Sequence of chain 1.A:
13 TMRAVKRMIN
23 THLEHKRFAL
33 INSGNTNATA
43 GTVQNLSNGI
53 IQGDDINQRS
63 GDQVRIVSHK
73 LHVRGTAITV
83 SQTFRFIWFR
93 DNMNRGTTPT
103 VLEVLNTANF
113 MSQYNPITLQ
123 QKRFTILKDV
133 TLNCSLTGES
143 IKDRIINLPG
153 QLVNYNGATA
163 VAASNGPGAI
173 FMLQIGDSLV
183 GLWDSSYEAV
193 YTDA

The small molecule below binds the protein below.
Small molecule (SMILES): O=c1ccn([C@@H]2O[C@H](CO[P](=O)(O)O[C@H]3[C@@H](O)[C@H](n4ccc(=O)[nH]c4=O)O[C@@H]3CO[P](=O)(O)O[C@H]3[C@@H](O)[C@H](n4ccc(=O)[nH]c4=O)O[C@@H]3CO[P](=O)(O)O[C@H]3[C@@H](O)[C@H](n4ccc(=O)[nH]c4=O)O[C@@H]3COP(=O)=O)[C@@H](O)[C@H]2O)c(=O)[nH]1

Binding-site contacts:
Ligand atom C3' contacts residue ARG15 of chain 1.A at 3.8 Å.
Ligand atom C2 contacts residue A1 of chain 1.B at 3.1 Å.
Ligand atom C2 contacts residue A2 of chain 1.B at 3.9 Å.
Ligand atom O2 contacts residue A3 of chain 1.B at 3.2 Å.
Ligand atom O5' contacts residue ARG19 of chain 1.A at 2.1 Å (salt-bridge).
Ligand atom O2 contacts residue A1 of chain 1.B at 2.7 Å (h-bond).
Ligand atom OP1 contacts residue ARG15 of chain 1.A at 2.5 Å.
Ligand atom C4' contacts residue ARG19 of chain 1.A at 3.7 Å.
Ligand atom OP2 contacts residue ARG15 of chain 1.A at 2.5 Å.
Ligand atom N1 contacts residue A3 of chain 1.B at 4.3 Å.
Ligand atom OP1 contacts residue LYS18 of chain 1.A at 3.7 Å.
Ligand atom C6 contacts residue ARG19 of chain 1.A at 2.7 Å.
Ligand atom OP2 contacts residue ARG19 of chain 1.A at 2.1 Å (salt-bridge).
Ligand atom N3 contacts residue A2 of chain 1.B at 3.7 Å.
Ligand atom N3 contacts residue A1 of chain 1.B at 2.7 Å (h-bond).
Ligand atom C4 contacts residue A1 of chain 1.B at 3.4 Å.
Ligand atom O3' contacts residue ARG19 of chain 1.A at 3.6 Å (salt-bridge).
Ligand atom C4' contacts residue ARG15 of chain 1.A at 3.3 Å.
Ligand atom C4 contacts residue A3 of chain 1.B at 3.6 Å.
Ligand atom O3' contacts residue ARG15 of chain 1.A at 3.1 Å (salt-bridge).
Ligand atom C5' contacts residue ARG19 of chain 1.A at 3.2 Å.
Ligand atom OP2 contacts residue ALA16 of chain 1.A at 4.1 Å.
Ligand atom N3 contacts residue A3 of chain 1.B at 2.8 Å (h-bond).
Ligand atom O4' contacts residue ARG19 of chain 1.A at 3.9 Å.
Ligand atom C3' contacts residue ARG19 of chain 1.A at 3.4 Å.
Ligand atom C5 contacts residue ARG19 of chain 1.A at 2.9 Å.
Ligand atom OP1 contacts residue ARG19 of chain 1.A at 4.1 Å.
Ligand atom N1 contacts residue ARG19 of chain 1.A at 3.9 Å.
Ligand atom O2 contacts residue A2 of chain 1.B at 3.7 Å.
Ligand atom P contacts residue ARG15 of chain 1.A at 3.1 Å.
Ligand atom C2 contacts residue A3 of chain 1.B at 3.5 Å.
Ligand atom C4 contacts residue ARG19 of chain 1.A at 3.9 Å.
Ligand atom C2' contacts residue ARG19 of chain 1.A at 3.6 Å.
Ligand atom C1' contacts residue ARG19 of chain 1.A at 4.3 Å.
Ligand atom O4 contacts residue A3 of chain 1.B at 2.8 Å (h-bond).
Ligand atom O4 contacts residue A1 of chain 1.B at 3.0 Å (h-bond).
Ligand atom O5' contacts residue ARG15 of chain 1.A at 3.6 Å.
Ligand atom P contacts residue ARG19 of chain 1.A at 2.8 Å.
Ligand atom C5' contacts residue ARG15 of chain 1.A at 2.5 Å.
Ligand atom OP1 contacts residue MET14 of chain 1.A at 3.8 Å.